Binding-site contacts:
Ligand atom O3P contacts residue ARG791 of chain 1.B at 3.0 Å (salt-bridge).
Ligand atom O3 contacts residue THR689 of chain 1.B at 3.5 Å (h-bond).
Ligand atom C4 contacts residue TRP307 of chain 1.B at 3.6 Å (hydrophobic).
Ligand atom C5 contacts residue ARG659 of chain 1.B at 3.8 Å.
Ligand atom O1 contacts residue ASP621 of chain 1.B at 3.2 Å (salt-bridge).
Ligand atom O2 contacts residue ARG659 of chain 1.B at 2.9 Å (salt-bridge).
Ligand atom O1 contacts residue ARG659 of chain 1.B at 3.3 Å.
Ligand atom C3 contacts residue TRP307 of chain 1.B at 3.8 Å (hydrophobic).
Ligand atom O3P contacts residue ASP621 of chain 1.B at 3.3 Å (salt-bridge).
Ligand atom O2 contacts residue GLY618 of chain 1.B at 3.9 Å.
Ligand atom O2P contacts residue ILE793 of chain 1.B at 3.9 Å.
Ligand atom C2 contacts residue ARG659 of chain 1.B at 3.7 Å.
Ligand atom O6 contacts residue ARG777 of chain 1.B at 4.0 Å.
Ligand atom O1P contacts residue ASP621 of chain 1.B at 3.3 Å (salt-bridge).
Ligand atom O2 contacts residue MET616 of chain 1.B at 3.3 Å.
Ligand atom O3P contacts residue ALA792 of chain 1.B at 4.0 Å.
Ligand atom O6 contacts residue ARG791 of chain 1.B at 3.4 Å (salt-bridge).
Ligand atom C4 contacts residue ARG659 of chain 1.B at 3.7 Å.
Ligand atom C6 contacts residue ARG474 of chain 1.B at 3.4 Å.
Ligand atom C1 contacts residue ASP621 of chain 1.B at 3.1 Å.
Ligand atom P contacts residue ARG777 of chain 1.B at 3.7 Å.
Ligand atom O6 contacts residue ARG474 of chain 1.B at 3.0 Å (salt-bridge).
Ligand atom C2 contacts residue MET616 of chain 1.B at 3.6 Å (hydrophobic).
Ligand atom O5 contacts residue ARG474 of chain 1.B at 3.8 Å.
Ligand atom O3 contacts residue ARG659 of chain 1.B at 3.8 Å.
Ligand atom O3 contacts residue MET616 of chain 1.B at 3.6 Å.
Ligand atom O2P contacts residue ARG791 of chain 1.B at 3.2 Å (salt-bridge).
Ligand atom O4 contacts residue ARG659 of chain 1.B at 3.3 Å.
Ligand atom O1P contacts residue ALA792 of chain 1.B at 3.5 Å.
Ligand atom O2 contacts residue GLY658 of chain 1.B at 3.0 Å.
Ligand atom C1 contacts residue ARG659 of chain 1.B at 4.0 Å.
Ligand atom O3 contacts residue TRP307 of chain 1.B at 3.2 Å.
Ligand atom O5 contacts residue ASP621 of chain 1.B at 3.7 Å.
Ligand atom O1P contacts residue ILE793 of chain 1.B at 3.8 Å.
Ligand atom P contacts residue ARG791 of chain 1.B at 3.6 Å.
Ligand atom C6 contacts residue ILE793 of chain 1.B at 3.7 Å (hydrophobic).
Ligand atom O2P contacts residue ALA792 of chain 1.B at 4.0 Å.
Ligand atom P contacts residue ASP621 of chain 1.B at 3.9 Å.
Ligand atom C3 contacts residue ARG659 of chain 1.B at 3.4 Å.
Ligand atom O2P contacts residue ARG777 of chain 1.B at 2.3 Å (salt-bridge).

A small-molecule ligand and the protein it binds are described below.
Small molecule (SMILES): O=P(O)(O)OC[C@H]1O[C@H](O)[C@H](O)[C@@H](O)[C@@H]1O

Sequence of chain 1.B:
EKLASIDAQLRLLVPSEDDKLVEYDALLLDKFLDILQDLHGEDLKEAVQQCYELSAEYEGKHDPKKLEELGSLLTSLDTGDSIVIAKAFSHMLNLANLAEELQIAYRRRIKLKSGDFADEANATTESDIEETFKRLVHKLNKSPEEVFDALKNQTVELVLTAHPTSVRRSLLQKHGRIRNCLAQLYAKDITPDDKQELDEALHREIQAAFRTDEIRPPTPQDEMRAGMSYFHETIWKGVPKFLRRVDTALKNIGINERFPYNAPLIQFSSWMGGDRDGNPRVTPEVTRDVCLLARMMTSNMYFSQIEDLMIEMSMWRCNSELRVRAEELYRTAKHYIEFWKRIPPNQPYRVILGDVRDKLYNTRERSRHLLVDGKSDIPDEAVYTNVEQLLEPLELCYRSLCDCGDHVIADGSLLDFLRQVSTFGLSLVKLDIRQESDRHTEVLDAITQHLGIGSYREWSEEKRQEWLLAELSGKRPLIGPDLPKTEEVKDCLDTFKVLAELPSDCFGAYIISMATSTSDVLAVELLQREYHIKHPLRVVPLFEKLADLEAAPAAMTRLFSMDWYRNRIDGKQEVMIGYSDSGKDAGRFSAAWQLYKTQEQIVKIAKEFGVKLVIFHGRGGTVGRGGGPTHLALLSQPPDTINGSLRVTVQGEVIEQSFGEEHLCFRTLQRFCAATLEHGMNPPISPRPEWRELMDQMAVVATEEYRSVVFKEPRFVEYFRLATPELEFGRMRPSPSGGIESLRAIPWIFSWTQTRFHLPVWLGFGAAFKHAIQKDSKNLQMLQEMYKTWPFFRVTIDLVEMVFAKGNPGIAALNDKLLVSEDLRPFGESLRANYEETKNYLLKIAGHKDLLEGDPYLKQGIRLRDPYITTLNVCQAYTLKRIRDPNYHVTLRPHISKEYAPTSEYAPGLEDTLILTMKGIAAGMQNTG